This protein binds this small molecule.
Small molecule (SMILES): COc1ccc(Nc2ncc3c(n2)n(C2CCC(O)CC2)c(=O)n3C)c(C)c1

Binding-site contacts:
Ligand atom C6 contacts residue ILE737 of chain 1.A at 3.7 Å (hydrophobic).
Ligand atom C1 contacts residue ILE737 of chain 1.A at 3.6 Å (hydrophobic).
Ligand atom C8 contacts residue VAL740 of chain 1.A at 3.9 Å (hydrophobic).
Ligand atom C2 contacts residue ILE737 of chain 1.A at 3.6 Å (hydrophobic).
Ligand atom C4 contacts residue ILE737 of chain 1.A at 3.7 Å (hydrophobic).
Ligand atom C6 contacts residue GLU738 of chain 1.A at 3.6 Å.
Ligand atom C19 contacts residue ASP822 of chain 1.A at 3.4 Å.
Ligand atom C19 contacts residue ASP699 of chain 1.A at 3.6 Å.
Ligand atom C contacts residue TYR725 of chain 1.A at 3.6 Å (hydrophobic).
Ligand atom C10 contacts residue MET811 of chain 1.A at 3.6 Å (hydrophobic).
Ligand atom C8 contacts residue ILE739 of chain 1.A at 3.8 Å (hydrophobic).
Ligand atom C contacts residue ILE821 of chain 1.A at 3.7 Å (hydrophobic).
Ligand atom N1 contacts residue ILE739 of chain 1.A at 3.5 Å.
Ligand atom C5 contacts residue ILE737 of chain 1.A at 3.8 Å (hydrophobic).
Ligand atom C19 contacts residue ILE737 of chain 1.A at 3.9 Å (hydrophobic).
Ligand atom C7 contacts residue ILE689 of chain 1.A at 3.8 Å (hydrophobic).
Ligand atom C3 contacts residue ILE737 of chain 1.A at 3.6 Å (hydrophobic).
Ligand atom N contacts residue GLU738 of chain 1.A at 2.9 Å (salt-bridge).
Ligand atom C2 contacts residue TYR725 of chain 1.A at 3.5 Å (hydrophobic).
Ligand atom O2 contacts residue ASP822 of chain 1.A at 3.3 Å (salt-bridge).
Ligand atom C15 contacts residue ASP808 of chain 1.A at 3.8 Å.
Ligand atom C12 contacts residue ALA743 of chain 1.A at 3.4 Å (hydrophobic).
Ligand atom C12 contacts residue TRP670 of chain 1.A at 3.7 Å (hydrophobic).
Ligand atom N1 contacts residue VAL740 of chain 1.A at 3.2 Å (h-bond).
Ligand atom O1 contacts residue ILE821 of chain 1.A at 3.8 Å.
Ligand atom C15 contacts residue ILE821 of chain 1.A at 3.8 Å (hydrophobic).
Ligand atom C contacts residue GLU738 of chain 1.A at 3.7 Å.
Ligand atom O1 contacts residue ASP822 of chain 1.A at 3.2 Å (salt-bridge).
Ligand atom C14 contacts residue THR745 of chain 1.A at 3.4 Å.
Ligand atom C18 contacts residue MET662 of chain 1.A at 3.6 Å (hydrophobic).
Ligand atom C5 contacts residue ILE689 of chain 1.A at 3.7 Å (hydrophobic).
Ligand atom N3 contacts residue MET811 of chain 1.A at 3.8 Å.
Ligand atom C contacts residue PHE819 of chain 1.A at 3.8 Å (hydrophobic).
Ligand atom C9 contacts residue MET811 of chain 1.A at 3.7 Å (hydrophobic).
Ligand atom N2 contacts residue ILE689 of chain 1.A at 3.8 Å.
Ligand atom C8 contacts residue TRP670 of chain 1.A at 3.7 Å (hydrophobic).
Ligand atom C2 contacts residue ILE821 of chain 1.A at 3.6 Å (hydrophobic).
Ligand atom C9 contacts residue TRP670 of chain 1.A at 3.6 Å (hydrophobic).
Ligand atom O1 contacts residue ASP808 of chain 1.A at 3.7 Å.
Ligand atom N4 contacts residue TRP670 of chain 1.A at 3.7 Å.

Sequence of chain 1.A:
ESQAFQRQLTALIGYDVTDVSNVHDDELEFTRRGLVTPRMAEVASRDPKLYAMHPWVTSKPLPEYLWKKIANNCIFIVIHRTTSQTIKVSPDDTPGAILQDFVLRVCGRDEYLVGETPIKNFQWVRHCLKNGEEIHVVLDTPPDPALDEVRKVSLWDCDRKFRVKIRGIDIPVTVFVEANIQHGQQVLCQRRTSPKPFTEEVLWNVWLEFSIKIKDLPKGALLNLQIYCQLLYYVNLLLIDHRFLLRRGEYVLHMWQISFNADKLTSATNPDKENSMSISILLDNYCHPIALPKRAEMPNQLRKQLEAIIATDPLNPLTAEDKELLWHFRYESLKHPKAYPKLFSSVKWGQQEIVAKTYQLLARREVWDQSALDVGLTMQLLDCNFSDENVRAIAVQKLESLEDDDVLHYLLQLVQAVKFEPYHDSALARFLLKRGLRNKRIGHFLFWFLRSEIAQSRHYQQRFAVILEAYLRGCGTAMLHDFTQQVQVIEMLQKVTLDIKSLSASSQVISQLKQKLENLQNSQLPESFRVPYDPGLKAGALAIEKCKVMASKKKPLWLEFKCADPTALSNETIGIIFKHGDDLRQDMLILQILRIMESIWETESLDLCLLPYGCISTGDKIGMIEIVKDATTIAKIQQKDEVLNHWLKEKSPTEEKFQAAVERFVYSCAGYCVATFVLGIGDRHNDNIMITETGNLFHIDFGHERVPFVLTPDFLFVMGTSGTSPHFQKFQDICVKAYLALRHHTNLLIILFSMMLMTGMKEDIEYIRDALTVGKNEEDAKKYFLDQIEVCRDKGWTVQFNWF